Binding-site contacts:
Ligand atom C8 contacts residue 9TM1 of chain 3.G at 0.9 Å.
Ligand atom O1B contacts residue ARG290 of chain 3.A at 3.3 Å (salt-bridge).
Ligand atom F1 contacts residue TYR324 of chain 3.A at 3.2 Å.
Ligand atom O1B contacts residue 9TM1 of chain 3.G at 0.7 Å (h-bond).
Ligand atom C11 contacts residue 9TM1 of chain 3.G at 0.7 Å.
Ligand atom C3 contacts residue 9TM1 of chain 3.G at 1.2 Å.
Ligand atom C2 contacts residue GLU197 of chain 3.A at 3.2 Å.
Ligand atom O10 contacts residue ARG71 of chain 3.A at 2.7 Å (salt-bridge).
Ligand atom C3 contacts residue TYR324 of chain 3.A at 2.4 Å (hydrophobic).
Ligand atom C9 contacts residue 9TM1 of chain 3.G at 1.4 Å.
Ligand atom C4 contacts residue 9TM1 of chain 3.G at 0.3 Å.
Ligand atom C7 contacts residue 9TM1 of chain 3.G at 0.1 Å.
Ligand atom F1 contacts residue GLU38 of chain 3.A at 2.7 Å.
Ligand atom O1B contacts residue TYR324 of chain 3.A at 2.9 Å (h-bond).
Ligand atom C10 contacts residue 9TM1 of chain 3.G at 0.5 Å.
Ligand atom C6 contacts residue GLU197 of chain 3.A at 3.2 Å.
Ligand atom O1A contacts residue TYR324 of chain 3.A at 2.8 Å (h-bond).
Ligand atom C2 contacts residue TYR324 of chain 3.A at 1.4 Å (hydrophobic).
Ligand atom O6 contacts residue GLU197 of chain 3.A at 3.3 Å (salt-bridge).
Ligand atom C3 contacts residue GLU38 of chain 3.A at 3.3 Å.
Ligand atom C2 contacts residue 9TM1 of chain 3.G at 1.4 Å.
Ligand atom C6 contacts residue 9TM1 of chain 3.G at 0.4 Å.
Ligand atom C1 contacts residue 9TM1 of chain 3.G at 0.9 Å.
Ligand atom O10 contacts residue 9TM1 of chain 3.G at 0.8 Å (h-bond).
Ligand atom O6 contacts residue TYR324 of chain 3.A at 2.5 Å (h-bond).
Ligand atom F1 contacts residue ARG37 of chain 3.A at 2.9 Å.
Ligand atom C1 contacts residue TYR324 of chain 3.A at 2.1 Å (hydrophobic).
Ligand atom C8 contacts residue ARG212 of chain 3.A at 3.3 Å.
Ligand atom O4 contacts residue 9TM1 of chain 3.G at 0.3 Å (h-bond).
Ligand atom N5 contacts residue 9TM1 of chain 3.G at 0.3 Å (h-bond).
Ligand atom C5 contacts residue 9TM1 of chain 3.G at 0.1 Å.
Ligand atom O1B contacts residue ARG37 of chain 3.A at 2.9 Å (salt-bridge).
Ligand atom F1 contacts residue 9TM1 of chain 3.G at 1.2 Å.
Ligand atom O7 contacts residue 9TM1 of chain 3.G at 0.6 Å (h-bond).
Ligand atom O8 contacts residue 9TM1 of chain 3.G at 0.9 Å.
Ligand atom O1A contacts residue 9TM1 of chain 3.G at 0.7 Å (h-bond).
Ligand atom O1A contacts residue ARG290 of chain 3.A at 2.9 Å (salt-bridge).
Ligand atom O1A contacts residue ARG212 of chain 3.A at 2.9 Å (salt-bridge).
Ligand atom O6 contacts residue 9TM1 of chain 3.G at 0.8 Å (h-bond).
Ligand atom O4 contacts residue GLU38 of chain 3.A at 3.1 Å (salt-bridge).

Sequence of chain 3.A:
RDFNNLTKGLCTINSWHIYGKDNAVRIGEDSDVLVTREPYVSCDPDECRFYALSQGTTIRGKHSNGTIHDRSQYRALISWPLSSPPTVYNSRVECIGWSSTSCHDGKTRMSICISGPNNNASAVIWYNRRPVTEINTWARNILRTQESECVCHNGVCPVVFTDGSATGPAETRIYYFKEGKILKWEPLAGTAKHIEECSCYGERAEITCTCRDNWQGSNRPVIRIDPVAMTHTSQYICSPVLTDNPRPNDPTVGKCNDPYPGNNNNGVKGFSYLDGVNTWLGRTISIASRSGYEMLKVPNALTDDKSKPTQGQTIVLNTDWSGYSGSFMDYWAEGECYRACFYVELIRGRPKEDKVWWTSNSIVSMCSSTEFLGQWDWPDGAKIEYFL

The protein below binds the small molecule below.
Small molecule (SMILES): CC(=O)N[C@@H]1C(=O)[C@@H](F)[C@@H](C(=O)O)O[C@H]1[C@H](O)[C@@H](C)O